Sequence of chain 1.D:
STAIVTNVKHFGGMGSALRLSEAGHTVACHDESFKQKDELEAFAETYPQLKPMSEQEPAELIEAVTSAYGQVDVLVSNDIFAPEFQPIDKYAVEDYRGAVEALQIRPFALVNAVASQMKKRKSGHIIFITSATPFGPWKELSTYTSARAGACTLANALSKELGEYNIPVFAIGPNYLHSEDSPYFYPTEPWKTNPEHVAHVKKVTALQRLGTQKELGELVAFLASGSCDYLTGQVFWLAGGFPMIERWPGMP

This protein binds this small molecule.
Small molecule (SMILES): O=[N+]([O-])c1ccc([C@@H]2CO2)cc1

Binding-site contacts:
Ligand atom C1 contacts residue PHE186 of chain 1.D at 4.0 Å (hydrophobic).
Ligand atom C5 contacts residue TRP249 of chain 1.B at 3.8 Å (hydrophobic).
Ligand atom C6 contacts residue TYR187 of chain 1.D at 4.2 Å (hydrophobic).
Ligand atom C5 contacts residue TYR187 of chain 1.D at 3.6 Å (hydrophobic).
Ligand atom N1 contacts residue LEU142 of chain 1.D at 4.3 Å.
Ligand atom C8 contacts residue SER132 of chain 1.D at 4.1 Å.
Ligand atom C4 contacts residue ASN176 of chain 1.D at 4.2 Å.
Ligand atom C8 contacts residue ASN176 of chain 1.D at 4.3 Å.
Ligand atom C3 contacts residue TYR145 of chain 1.D at 2.9 Å (hydrophobic).
Ligand atom C8 contacts residue TYR145 of chain 1.D at 3.8 Å (hydrophobic).
Ligand atom O3 contacts residue THR134 of chain 1.D at 4.1 Å.
Ligand atom C8 contacts residue PHE186 of chain 1.D at 3.7 Å (hydrophobic).
Ligand atom C8 contacts residue PRO175 of chain 1.D at 3.5 Å (hydrophobic).
Ligand atom N1 contacts residue TRP249 of chain 1.B at 3.7 Å.
Ligand atom C6 contacts residue TRP139 of chain 1.D at 3.3 Å (hydrophobic).
Ligand atom C4 contacts residue THR134 of chain 1.D at 4.2 Å.
Ligand atom N1 contacts residue PHE86 of chain 1.D at 3.9 Å.
Ligand atom C7 contacts residue TYR145 of chain 1.D at 3.9 Å (hydrophobic).
Ligand atom C7 contacts residue THR134 of chain 1.D at 4.1 Å.
Ligand atom O3 contacts residue SER132 of chain 1.D at 2.7 Å (h-bond).
Ligand atom C2 contacts residue TYR145 of chain 1.D at 3.5 Å (hydrophobic).
Ligand atom C7 contacts residue TYR187 of chain 1.D at 4.3 Å (hydrophobic).
Ligand atom O3 contacts residue PRO175 of chain 1.D at 3.5 Å (h-bond).
Ligand atom O1 contacts residue PRO84 of chain 1.D at 3.3 Å.
Ligand atom C7 contacts residue SER132 of chain 1.D at 3.8 Å.
Ligand atom C6 contacts residue TRP249 of chain 1.B at 3.2 Å (hydrophobic).
Ligand atom C2 contacts residue PHE186 of chain 1.D at 3.3 Å (hydrophobic).
Ligand atom O2 contacts residue PHE86 of chain 1.D at 2.9 Å.
Ligand atom O1 contacts residue PHE186 of chain 1.D at 4.3 Å.
Ligand atom C5 contacts residue TRP139 of chain 1.D at 3.4 Å (hydrophobic).
Ligand atom O3 contacts residue TYR145 of chain 1.D at 3.1 Å (h-bond).
Ligand atom C1 contacts residue TRP249 of chain 1.B at 3.9 Å (hydrophobic).
Ligand atom C7 contacts residue PRO175 of chain 1.D at 3.9 Å (hydrophobic).
Ligand atom O2 contacts residue TRP249 of chain 1.B at 3.0 Å.
Ligand atom C3 contacts residue PHE186 of chain 1.D at 3.5 Å (hydrophobic).
Ligand atom C4 contacts residue PHE186 of chain 1.D at 4.1 Å (hydrophobic).
Ligand atom C5 contacts residue ASN176 of chain 1.D at 3.8 Å.
Ligand atom C7 contacts residue ASN176 of chain 1.D at 3.5 Å.
Ligand atom C8 contacts residue PHE12 of chain 1.D at 3.6 Å (hydrophobic).
Ligand atom C4 contacts residue TYR145 of chain 1.D at 3.8 Å (hydrophobic).

Sequence of chain 1.B:
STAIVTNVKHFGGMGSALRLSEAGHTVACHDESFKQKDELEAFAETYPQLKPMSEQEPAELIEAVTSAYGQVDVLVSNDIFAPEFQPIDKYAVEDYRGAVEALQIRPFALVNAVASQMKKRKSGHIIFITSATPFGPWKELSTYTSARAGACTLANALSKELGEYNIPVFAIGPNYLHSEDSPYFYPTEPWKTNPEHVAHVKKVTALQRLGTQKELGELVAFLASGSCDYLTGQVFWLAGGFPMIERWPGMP